Sequence of chain 1.B:
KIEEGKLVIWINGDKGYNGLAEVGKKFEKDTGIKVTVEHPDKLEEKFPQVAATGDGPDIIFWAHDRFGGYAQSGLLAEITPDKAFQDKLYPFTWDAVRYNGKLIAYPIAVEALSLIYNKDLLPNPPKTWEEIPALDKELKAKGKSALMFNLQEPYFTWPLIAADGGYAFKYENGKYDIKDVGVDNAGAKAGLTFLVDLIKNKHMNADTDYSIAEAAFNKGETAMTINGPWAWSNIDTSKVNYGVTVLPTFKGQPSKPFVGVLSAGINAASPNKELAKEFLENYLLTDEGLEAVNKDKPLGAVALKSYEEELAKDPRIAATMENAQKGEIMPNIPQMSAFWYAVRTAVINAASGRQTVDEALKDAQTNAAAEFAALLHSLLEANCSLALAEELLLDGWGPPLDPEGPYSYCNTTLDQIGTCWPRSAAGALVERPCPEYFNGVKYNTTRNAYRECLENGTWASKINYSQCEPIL

This protein binds this small molecule.
Small molecule (SMILES): OC[C@H]1O[C@H](O[C@H]2[C@H](O)[C@@H](O)[C@@H](O)O[C@@H]2CO)[C@H](O)[C@@H](O)[C@@H]1O

Binding-site contacts:
Ligand atom C1 contacts residue ASP16 of chain 1.B at 3.6 Å.
Ligand atom O6 contacts residue TYR157 of chain 1.B at 3.1 Å (h-bond).
Ligand atom O4 contacts residue ARG68 of chain 1.B at 2.8 Å (salt-bridge).
Ligand atom C2 contacts residue ASP67 of chain 1.B at 3.4 Å.
Ligand atom O3 contacts residue ASP67 of chain 1.B at 2.7 Å (salt-bridge).
Ligand atom C1 contacts residue TYR157 of chain 1.B at 3.5 Å (hydrophobic).
Ligand atom O1 contacts residue ASP16 of chain 1.B at 2.9 Å (salt-bridge).
Ligand atom O4 contacts residue ARG346 of chain 1.B at 3.7 Å.
Ligand atom C6 contacts residue GLU155 of chain 1.B at 3.7 Å.
Ligand atom O2 contacts residue ASP67 of chain 1.B at 2.9 Å (salt-bridge).
Ligand atom C4 contacts residue TRP342 of chain 1.B at 3.5 Å (hydrophobic).
Ligand atom O3 contacts residue ALA65 of chain 1.B at 3.4 Å.
Ligand atom C4 contacts residue ARG68 of chain 1.B at 3.9 Å.
Ligand atom O2 contacts residue TRP64 of chain 1.B at 3.2 Å (h-bond).
Ligand atom C6 contacts residue ARG346 of chain 1.B at 3.9 Å.
Ligand atom O5 contacts residue TYR157 of chain 1.B at 3.3 Å.
Ligand atom O1 contacts residue ASN14 of chain 1.B at 3.5 Å (h-bond).
Ligand atom C3 contacts residue TRP64 of chain 1.B at 3.5 Å (hydrophobic).
Ligand atom O2 contacts residue GLU113 of chain 1.B at 2.9 Å (salt-bridge).
Ligand atom O3 contacts residue TRP64 of chain 1.B at 3.2 Å (h-bond).
Ligand atom C2 contacts residue GLU113 of chain 1.B at 3.6 Å.
Ligand atom O2 contacts residue ALA65 of chain 1.B at 3.4 Å.
Ligand atom C3 contacts residue ARG68 of chain 1.B at 4.0 Å.
Ligand atom O3 contacts residue GLU113 of chain 1.B at 3.8 Å.
Ligand atom C1 contacts residue LYS17 of chain 1.B at 3.4 Å.
Ligand atom C6 contacts residue TYR157 of chain 1.B at 3.9 Å (hydrophobic).
Ligand atom O2 contacts residue LYS17 of chain 1.B at 2.9 Å (salt-bridge).
Ligand atom C6 contacts residue PRO156 of chain 1.B at 3.7 Å (hydrophobic).
Ligand atom C1 contacts residue TRP232 of chain 1.B at 3.8 Å (hydrophobic).
Ligand atom O1 contacts residue LYS17 of chain 1.B at 2.8 Å (salt-bridge).
Ligand atom O3 contacts residue TRP342 of chain 1.B at 3.9 Å.
Ligand atom C6 contacts residue TRP342 of chain 1.B at 3.6 Å (hydrophobic).
Ligand atom C3 contacts residue ASP67 of chain 1.B at 3.5 Å.
Ligand atom O3 contacts residue ARG68 of chain 1.B at 2.9 Å (salt-bridge).
Ligand atom O4 contacts residue TRP342 of chain 1.B at 3.7 Å.
Ligand atom O6 contacts residue GLU155 of chain 1.B at 3.0 Å (salt-bridge).
Ligand atom C2 contacts residue TRP64 of chain 1.B at 3.9 Å (hydrophobic).
Ligand atom C2 contacts residue LYS17 of chain 1.B at 3.7 Å.
Ligand atom O5 contacts residue TRP342 of chain 1.B at 3.9 Å.
Ligand atom O6 contacts residue PRO156 of chain 1.B at 3.4 Å.